The small molecule below binds the protein below.
Small molecule (SMILES): CC(=O)N[C@H]1[C@H](O[C@H]2[C@H](O)[C@@H](NC(C)=O)CO[C@@H]2CO[C@@H]2O[C@@H](C)[C@@H](O)[C@@H](O)[C@@H]2O)O[C@H](CO)[C@@H](O[C@@H]2O[C@H](CO)[C@@H](O)[C@H](O)[C@@H]2O)[C@@H]1O

Binding-site contacts:
Ligand atom N2 contacts residue ASN187 of chain 1.A at 2.9 Å (h-bond).
Ligand atom C4 contacts residue ASN187 of chain 1.A at 4.2 Å.
Ligand atom C2 contacts residue ASN187 of chain 1.A at 2.4 Å.
Ligand atom O5 contacts residue ASN187 of chain 1.A at 2.4 Å (h-bond).
Ligand atom C7 contacts residue ARG162 of chain 1.A at 3.7 Å.
Ligand atom C3 contacts residue ARG165 of chain 1.A at 3.2 Å.
Ligand atom O6 contacts residue HIS142 of chain 1.A at 4.4 Å.
Ligand atom C3 contacts residue ASN187 of chain 1.A at 3.8 Å.
Ligand atom C2 contacts residue ARG165 of chain 1.A at 4.1 Å.
Ligand atom C5 contacts residue ASN187 of chain 1.A at 3.7 Å.
Ligand atom C8 contacts residue ARG162 of chain 1.A at 3.1 Å.
Ligand atom O7 contacts residue ARG162 of chain 1.A at 4.1 Å.
Ligand atom C5 contacts residue ARG165 of chain 1.A at 4.1 Å.
Ligand atom C1 contacts residue ASN187 of chain 1.A at 1.4 Å.
Ligand atom C4 contacts residue ARG165 of chain 1.A at 3.9 Å.
Ligand atom O3 contacts residue ARG165 of chain 1.A at 3.8 Å.
Ligand atom O7 contacts residue ASN187 of chain 1.A at 4.1 Å.
Ligand atom C7 contacts residue SER163 of chain 1.A at 4.0 Å.
Ligand atom N2 contacts residue ARG162 of chain 1.A at 4.3 Å.
Ligand atom C7 contacts residue ASN187 of chain 1.A at 3.7 Å.
Ligand atom O7 contacts residue SER163 of chain 1.A at 3.3 Å.
Ligand atom C8 contacts residue SER163 of chain 1.A at 4.1 Å.
Ligand atom O2 contacts residue ARG165 of chain 1.A at 4.2 Å.
Ligand atom O6 contacts residue ARG165 of chain 1.A at 4.2 Å.

Sequence of chain 1.A:
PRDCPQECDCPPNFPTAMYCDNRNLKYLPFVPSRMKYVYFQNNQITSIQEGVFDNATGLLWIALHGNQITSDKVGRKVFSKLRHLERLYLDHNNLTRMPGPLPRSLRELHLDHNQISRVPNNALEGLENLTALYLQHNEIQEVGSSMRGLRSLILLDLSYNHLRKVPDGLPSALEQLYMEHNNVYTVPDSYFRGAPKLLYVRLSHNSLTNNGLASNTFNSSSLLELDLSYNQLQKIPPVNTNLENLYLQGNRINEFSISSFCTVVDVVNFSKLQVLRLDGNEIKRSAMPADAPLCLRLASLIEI